Sequence of chain 1.F:
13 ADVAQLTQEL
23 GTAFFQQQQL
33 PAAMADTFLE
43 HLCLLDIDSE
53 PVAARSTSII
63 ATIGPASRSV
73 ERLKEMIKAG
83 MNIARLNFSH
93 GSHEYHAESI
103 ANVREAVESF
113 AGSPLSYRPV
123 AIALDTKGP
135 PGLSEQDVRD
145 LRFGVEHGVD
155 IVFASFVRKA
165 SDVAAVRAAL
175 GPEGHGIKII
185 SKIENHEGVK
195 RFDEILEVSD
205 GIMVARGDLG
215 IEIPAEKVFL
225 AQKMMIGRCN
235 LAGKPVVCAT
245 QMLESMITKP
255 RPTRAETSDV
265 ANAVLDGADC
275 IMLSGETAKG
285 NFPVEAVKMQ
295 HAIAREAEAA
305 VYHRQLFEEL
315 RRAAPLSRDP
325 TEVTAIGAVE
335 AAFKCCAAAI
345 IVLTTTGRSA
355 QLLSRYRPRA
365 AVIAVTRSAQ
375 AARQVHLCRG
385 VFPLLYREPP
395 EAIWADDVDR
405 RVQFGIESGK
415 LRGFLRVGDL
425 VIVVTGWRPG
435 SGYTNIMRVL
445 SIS

A protein and the small-molecule ligand that binds it are described below.
Small molecule (SMILES): O=C([O-])C(=O)[O-]

Binding-site contacts:
Ligand atom C1 contacts residue ARG210 of chain 1.F at 4.3 Å.
Ligand atom C2 contacts residue MG1 of chain 1.GA at 2.9 Å.
Ligand atom O4 contacts residue THR244 of chain 1.F at 3.5 Å (h-bond).
Ligand atom C2 contacts residue GLU188 of chain 1.F at 3.8 Å.
Ligand atom O3 contacts residue ASP212 of chain 1.F at 3.9 Å.
Ligand atom O2 contacts residue ALA209 of chain 1.F at 4.2 Å.
Ligand atom C1 contacts residue ASP212 of chain 1.F at 3.8 Å.
Ligand atom O4 contacts residue ALA209 of chain 1.F at 4.2 Å.
Ligand atom O3 contacts residue GLY211 of chain 1.F at 2.9 Å (h-bond).
Ligand atom O3 contacts residue ARG210 of chain 1.F at 3.5 Å (salt-bridge).
Ligand atom O3 contacts residue MG1 of chain 1.GA at 4.1 Å.
Ligand atom C1 contacts residue THR244 of chain 1.F at 3.6 Å.
Ligand atom C1 contacts residue GLU188 of chain 1.F at 3.7 Å.
Ligand atom O4 contacts residue ARG87 of chain 1.F at 4.0 Å.
Ligand atom O4 contacts residue MET207 of chain 1.F at 4.3 Å.
Ligand atom C1 contacts residue GLY211 of chain 1.F at 3.7 Å.
Ligand atom O1 contacts residue MG1 of chain 1.GA at 2.2 Å.
Ligand atom O4 contacts residue MET276 of chain 1.F at 4.2 Å.
Ligand atom O2 contacts residue ASP212 of chain 1.F at 4.1 Å.
Ligand atom O3 contacts residue THR244 of chain 1.F at 2.6 Å (h-bond).
Ligand atom C2 contacts residue LYS186 of chain 1.F at 3.7 Å.
Ligand atom O1 contacts residue GLU188 of chain 1.F at 3.0 Å (salt-bridge).
Ligand atom O2 contacts residue MG1 of chain 1.GA at 2.1 Å.
Ligand atom C2 contacts residue THR244 of chain 1.F at 4.0 Å.
Ligand atom O1 contacts residue ALA209 of chain 1.F at 3.8 Å.
Ligand atom C1 contacts residue ALA209 of chain 1.F at 3.5 Å (hydrophobic).
Ligand atom O1 contacts residue ASP212 of chain 1.F at 2.8 Å (salt-bridge).
Ligand atom O4 contacts residue MG1 of chain 1.GA at 4.1 Å.
Ligand atom O2 contacts residue GLU188 of chain 1.F at 3.2 Å (salt-bridge).
Ligand atom C1 contacts residue MG1 of chain 1.GA at 3.0 Å.
Ligand atom C2 contacts residue ALA209 of chain 1.F at 3.8 Å (hydrophobic).
Ligand atom O1 contacts residue GLY211 of chain 1.F at 3.7 Å.
Ligand atom O2 contacts residue LYS186 of chain 1.F at 2.8 Å (salt-bridge).
Ligand atom O4 contacts residue LYS186 of chain 1.F at 3.8 Å.
Ligand atom O3 contacts residue ALA209 of chain 1.F at 3.4 Å.